This protein binds this small molecule.
Small molecule (SMILES): CC(=O)N[C@@H]1[C@@H](O)[C@H](O)[C@@H](CO)O[C@H]1O

Binding-site contacts:
Ligand atom C3 contacts residue ASN118 of chain 22.F at 3.8 Å.
Ligand atom C4 contacts residue ALA117 of chain 22.F at 4.2 Å (hydrophobic).
Ligand atom O7 contacts residue ALA117 of chain 22.F at 4.5 Å.
Ligand atom O5 contacts residue ASN118 of chain 22.F at 1.8 Å (h-bond).
Ligand atom C2 contacts residue ASN118 of chain 22.F at 2.7 Å.
Ligand atom C5 contacts residue ASN118 of chain 22.F at 3.2 Å.
Ligand atom C1 contacts residue ASN118 of chain 22.F at 1.6 Å.
Ligand atom C2 contacts residue ALA117 of chain 22.F at 4.0 Å (hydrophobic).
Ligand atom C8 contacts residue ASP164 of chain 22.F at 4.5 Å.
Ligand atom N2 contacts residue PRO167 of chain 22.F at 4.0 Å.
Ligand atom C4 contacts residue ASN118 of chain 22.F at 3.8 Å.
Ligand atom C1 contacts residue ALA117 of chain 22.F at 3.9 Å (hydrophobic).
Ligand atom O6 contacts residue ASN118 of chain 22.F at 4.0 Å.
Ligand atom O5 contacts residue GLN168 of chain 22.F at 4.0 Å.
Ligand atom C5 contacts residue ALA117 of chain 22.F at 4.2 Å (hydrophobic).
Ligand atom C1 contacts residue GLN168 of chain 22.F at 4.0 Å.
Ligand atom O6 contacts residue ALA117 of chain 22.F at 2.3 Å.
Ligand atom C6 contacts residue ASN118 of chain 22.F at 4.0 Å.
Ligand atom C7 contacts residue PRO167 of chain 22.F at 3.9 Å (hydrophobic).
Ligand atom C1 contacts residue PRO167 of chain 22.F at 4.4 Å (hydrophobic).
Ligand atom C8 contacts residue PRO167 of chain 22.F at 3.7 Å (hydrophobic).
Ligand atom O5 contacts residue ALA117 of chain 22.F at 3.5 Å (h-bond).
Ligand atom C5 contacts residue GLN168 of chain 22.F at 4.5 Å.
Ligand atom C6 contacts residue ALA117 of chain 22.F at 3.6 Å (hydrophobic).
Ligand atom O7 contacts residue ASN118 of chain 22.F at 3.5 Å (h-bond).
Ligand atom N2 contacts residue ASN118 of chain 22.F at 3.6 Å.
Ligand atom C7 contacts residue ASN118 of chain 22.F at 3.9 Å.

Sequence of chain 22.F:
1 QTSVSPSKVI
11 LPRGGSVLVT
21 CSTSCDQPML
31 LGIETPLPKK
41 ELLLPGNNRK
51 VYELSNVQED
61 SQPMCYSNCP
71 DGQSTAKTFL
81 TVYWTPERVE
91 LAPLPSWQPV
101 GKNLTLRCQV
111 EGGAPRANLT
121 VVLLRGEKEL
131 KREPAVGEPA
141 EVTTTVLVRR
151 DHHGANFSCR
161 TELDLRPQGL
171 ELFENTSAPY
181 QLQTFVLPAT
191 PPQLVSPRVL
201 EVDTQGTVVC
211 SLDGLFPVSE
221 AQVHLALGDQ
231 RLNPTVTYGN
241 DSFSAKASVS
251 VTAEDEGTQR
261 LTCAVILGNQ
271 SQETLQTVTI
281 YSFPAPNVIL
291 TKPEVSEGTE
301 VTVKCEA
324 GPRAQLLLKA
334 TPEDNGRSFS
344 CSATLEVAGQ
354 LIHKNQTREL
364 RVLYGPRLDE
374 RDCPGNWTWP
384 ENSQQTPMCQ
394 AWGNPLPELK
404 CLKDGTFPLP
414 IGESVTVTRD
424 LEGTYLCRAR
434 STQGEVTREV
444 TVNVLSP